Sequence of chain 1.A:
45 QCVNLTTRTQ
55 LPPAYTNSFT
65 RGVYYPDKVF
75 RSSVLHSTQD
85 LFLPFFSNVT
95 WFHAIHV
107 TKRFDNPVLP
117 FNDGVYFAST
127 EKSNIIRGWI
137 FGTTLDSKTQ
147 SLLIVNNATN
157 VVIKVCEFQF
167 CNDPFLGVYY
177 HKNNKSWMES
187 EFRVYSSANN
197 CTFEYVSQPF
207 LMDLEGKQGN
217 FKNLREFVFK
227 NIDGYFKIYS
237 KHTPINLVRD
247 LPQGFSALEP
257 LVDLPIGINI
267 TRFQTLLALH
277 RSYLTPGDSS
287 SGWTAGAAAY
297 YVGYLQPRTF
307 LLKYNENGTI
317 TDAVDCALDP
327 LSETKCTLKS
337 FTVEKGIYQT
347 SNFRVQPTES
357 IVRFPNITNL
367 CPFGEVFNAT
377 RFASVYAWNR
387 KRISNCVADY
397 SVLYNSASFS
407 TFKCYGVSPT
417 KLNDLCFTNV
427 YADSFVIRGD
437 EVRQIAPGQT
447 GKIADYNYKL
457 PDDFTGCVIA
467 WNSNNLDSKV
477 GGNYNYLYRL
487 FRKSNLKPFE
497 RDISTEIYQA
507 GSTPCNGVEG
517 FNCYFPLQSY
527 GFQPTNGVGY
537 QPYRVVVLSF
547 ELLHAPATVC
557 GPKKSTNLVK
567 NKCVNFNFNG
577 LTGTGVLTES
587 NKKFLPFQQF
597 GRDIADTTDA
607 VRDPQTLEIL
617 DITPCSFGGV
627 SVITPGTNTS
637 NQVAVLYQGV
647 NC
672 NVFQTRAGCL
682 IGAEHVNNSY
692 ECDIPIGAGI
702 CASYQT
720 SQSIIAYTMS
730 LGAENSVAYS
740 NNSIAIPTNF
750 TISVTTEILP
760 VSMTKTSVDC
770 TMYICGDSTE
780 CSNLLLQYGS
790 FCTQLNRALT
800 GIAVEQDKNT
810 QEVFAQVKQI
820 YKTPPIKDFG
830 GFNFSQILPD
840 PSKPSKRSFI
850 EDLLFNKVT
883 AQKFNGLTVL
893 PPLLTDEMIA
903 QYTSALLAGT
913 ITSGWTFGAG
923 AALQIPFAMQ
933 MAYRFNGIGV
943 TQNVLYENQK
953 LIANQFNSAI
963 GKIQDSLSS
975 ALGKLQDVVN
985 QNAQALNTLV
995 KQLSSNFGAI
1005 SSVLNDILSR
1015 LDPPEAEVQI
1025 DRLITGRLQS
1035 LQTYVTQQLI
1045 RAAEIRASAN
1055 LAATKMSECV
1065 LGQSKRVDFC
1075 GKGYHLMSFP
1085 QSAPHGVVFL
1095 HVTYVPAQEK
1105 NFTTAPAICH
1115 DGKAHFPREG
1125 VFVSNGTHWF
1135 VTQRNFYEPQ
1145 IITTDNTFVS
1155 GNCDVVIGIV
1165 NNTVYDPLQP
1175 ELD

Binding-site contacts:
Ligand atom O7 contacts residue ASN1165 of chain 1.A at 3.3 Å.
Ligand atom C2 contacts residue ASN1165 of chain 1.A at 2.5 Å.
Ligand atom O5 contacts residue ASN1165 of chain 1.A at 2.3 Å (h-bond).
Ligand atom O7 contacts residue VAL1164 of chain 1.A at 3.7 Å.
Ligand atom C1 contacts residue ASN1165 of chain 1.A at 1.4 Å.
Ligand atom C5 contacts residue ASN1165 of chain 1.A at 3.6 Å.
Ligand atom O7 contacts residue ILE1163 of chain 1.A at 4.2 Å.
Ligand atom C8 contacts residue ASN1165 of chain 1.A at 3.9 Å.
Ligand atom C3 contacts residue ASN1165 of chain 1.A at 3.8 Å.
Ligand atom C4 contacts residue ASN1165 of chain 1.A at 4.2 Å.
Ligand atom C7 contacts residue ASN1165 of chain 1.A at 3.2 Å.
Ligand atom N2 contacts residue ASN1165 of chain 1.A at 2.9 Å (h-bond).

The protein below binds the small molecule below.
Small molecule (SMILES): CC(=O)N[C@@H]1[C@@H](O)[C@H](O)[C@@H](CO)O[C@H]1O